Sequence of chain 1.A:
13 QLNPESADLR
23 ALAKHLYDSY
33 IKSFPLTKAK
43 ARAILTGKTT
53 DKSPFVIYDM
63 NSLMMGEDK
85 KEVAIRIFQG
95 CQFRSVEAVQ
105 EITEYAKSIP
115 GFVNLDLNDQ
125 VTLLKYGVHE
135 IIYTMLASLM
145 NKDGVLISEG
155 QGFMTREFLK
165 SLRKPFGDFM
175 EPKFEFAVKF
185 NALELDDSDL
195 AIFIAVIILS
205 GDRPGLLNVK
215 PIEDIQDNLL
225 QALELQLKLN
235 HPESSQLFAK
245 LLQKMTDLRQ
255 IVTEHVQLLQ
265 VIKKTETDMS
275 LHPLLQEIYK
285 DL

Binding-site contacts:
Ligand atom C19 contacts residue SER99 of chain 1.A at 3.6 Å.
Ligand atom O2 contacts residue HIS133 of chain 1.A at 3.7 Å.
Ligand atom C7 contacts residue CYS95 of chain 1.A at 4.0 Å (hydrophobic).
Ligand atom C19 contacts residue HIS259 of chain 1.A at 3.5 Å.
Ligand atom F2 contacts residue GLY94 of chain 1.A at 3.2 Å.
Ligand atom O1 contacts residue LEU140 of chain 1.A at 3.7 Å.
Ligand atom C19 contacts residue HIS133 of chain 1.A at 3.6 Å.
Ligand atom C2 contacts residue ILE151 of chain 1.A at 3.7 Å (hydrophobic).
Ligand atom O2 contacts residue HIS259 of chain 1.A at 2.5 Å (h-bond).
Ligand atom C8 contacts residue LEU140 of chain 1.A at 3.6 Å (hydrophobic).
Ligand atom O2 contacts residue TYR283 of chain 1.A at 2.6 Å (h-bond).
Ligand atom O3 contacts residue SER99 of chain 1.A at 2.7 Å (h-bond).
Ligand atom O3 contacts residue TYR283 of chain 1.A at 3.5 Å (h-bond).
Ligand atom C9 contacts residue MET174 of chain 1.A at 3.8 Å (hydrophobic).
Ligand atom O4 contacts residue LEU140 of chain 1.A at 3.9 Å.
Ligand atom C14 contacts residue ILE136 of chain 1.A at 3.6 Å (hydrophobic).
Ligand atom C22 contacts residue GLN96 of chain 1.A at 3.3 Å.
Ligand atom C7 contacts residue ILE151 of chain 1.A at 3.8 Å (hydrophobic).
Ligand atom O3 contacts residue LEU279 of chain 1.A at 3.5 Å.
Ligand atom C8 contacts residue ARG98 of chain 1.A at 3.8 Å.
Ligand atom C20 contacts residue SER99 of chain 1.A at 3.8 Å.
Ligand atom C18 contacts residue GLN96 of chain 1.A at 3.5 Å.
Ligand atom C13 contacts residue ILE136 of chain 1.A at 3.8 Å (hydrophobic).
Ligand atom C1 contacts residue CYS95 of chain 1.A at 3.5 Å (hydrophobic).
Ligand atom C14 contacts residue SER99 of chain 1.A at 3.5 Å.
Ligand atom C4 contacts residue CYS95 of chain 1.A at 3.6 Å (hydrophobic).
Ligand atom C2 contacts residue CYS95 of chain 1.A at 3.3 Å (hydrophobic).
Ligand atom N1 contacts residue CYS95 of chain 1.A at 2.9 Å (h-bond).
Ligand atom C9 contacts residue LEU140 of chain 1.A at 3.9 Å (hydrophobic).
Ligand atom O4 contacts residue ARG98 of chain 1.A at 3.9 Å.
Ligand atom C22 contacts residue PHE92 of chain 1.A at 3.1 Å (hydrophobic).
Ligand atom C17 contacts residue HIS259 of chain 1.A at 3.8 Å.
Ligand atom C19 contacts residue TYR283 of chain 1.A at 3.4 Å (hydrophobic).
Ligand atom O3 contacts residue HIS133 of chain 1.A at 2.9 Å (h-bond).
Ligand atom C18 contacts residue CYS95 of chain 1.A at 3.9 Å (hydrophobic).
Ligand atom C21 contacts residue HIS259 of chain 1.A at 3.6 Å.
Ligand atom C17 contacts residue TYR137 of chain 1.A at 3.7 Å (hydrophobic).
Ligand atom C20 contacts residue HIS259 of chain 1.A at 3.9 Å.
Ligand atom C9 contacts residue CYS95 of chain 1.A at 3.7 Å (hydrophobic).
Ligand atom C1 contacts residue ILE151 of chain 1.A at 3.8 Å (hydrophobic).

A protein and the small-molecule ligand that binds it are described below.
Small molecule (SMILES): CCC[C@@H](Cc1ccc(OC)c(CNC(=O)c2ccc(C(F)(F)F)cc2)c1)C(=O)O